Sequence of chain 1.D:
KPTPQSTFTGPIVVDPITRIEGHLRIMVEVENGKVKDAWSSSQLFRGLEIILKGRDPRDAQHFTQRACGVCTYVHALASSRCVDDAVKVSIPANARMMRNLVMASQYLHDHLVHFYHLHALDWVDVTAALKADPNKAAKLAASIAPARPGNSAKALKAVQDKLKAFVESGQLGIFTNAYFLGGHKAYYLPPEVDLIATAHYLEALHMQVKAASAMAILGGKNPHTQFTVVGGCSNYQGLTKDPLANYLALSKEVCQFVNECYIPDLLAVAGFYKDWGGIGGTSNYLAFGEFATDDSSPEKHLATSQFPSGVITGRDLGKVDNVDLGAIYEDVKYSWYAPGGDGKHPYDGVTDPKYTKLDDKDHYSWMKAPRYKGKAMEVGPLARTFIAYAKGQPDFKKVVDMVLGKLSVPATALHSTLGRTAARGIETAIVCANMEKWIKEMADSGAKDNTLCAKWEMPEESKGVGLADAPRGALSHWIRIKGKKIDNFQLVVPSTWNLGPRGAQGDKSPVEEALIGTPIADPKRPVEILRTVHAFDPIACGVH

Binding-site contacts:
Ligand atom N1 contacts residue ARG476 of chain 1.D at 3.6 Å.
Ligand atom C1 contacts residue NI1 of chain 1.Q at 3.7 Å.
Ligand atom C3 contacts residue HIS79 of chain 1.D at 3.5 Å.
Ligand atom N2 contacts residue ALA474 of chain 1.D at 3.4 Å.
Ligand atom N2 contacts residue CYS75 of chain 1.D at 3.4 Å.
Ligand atom C1 contacts residue PRO498 of chain 1.D at 3.5 Å (hydrophobic).
Ligand atom C3 contacts residue ALA474 of chain 1.D at 4.1 Å (hydrophobic).
Ligand atom N1 contacts residue CSO543 of chain 1.D at 3.9 Å.
Ligand atom N1 contacts residue CYS546 of chain 1.D at 3.5 Å.
Ligand atom N2 contacts residue PRO475 of chain 1.D at 3.4 Å.
Ligand atom O3 contacts residue VAL497 of chain 1.D at 3.3 Å.
Ligand atom C2 contacts residue NI1 of chain 1.Q at 3.8 Å.
Ligand atom N2 contacts residue ARG476 of chain 1.D at 2.9 Å (salt-bridge).
Ligand atom C1 contacts residue CYS75 of chain 1.D at 4.1 Å (hydrophobic).
Ligand atom C2 contacts residue ALA474 of chain 1.D at 3.8 Å (hydrophobic).
Ligand atom C1 contacts residue CYS546 of chain 1.D at 3.1 Å (hydrophobic).
Ligand atom FE contacts residue NI1 of chain 1.Q at 2.6 Å.
Ligand atom O3 contacts residue VAL78 of chain 1.D at 3.6 Å.
Ligand atom C1 contacts residue CSO543 of chain 1.D at 3.8 Å.
Ligand atom O3 contacts residue PRO498 of chain 1.D at 3.4 Å.
Ligand atom C3 contacts residue CYS75 of chain 1.D at 3.2 Å (hydrophobic).
Ligand atom O3 contacts residue LEU479 of chain 1.D at 3.5 Å.
Ligand atom C2 contacts residue ARG476 of chain 1.D at 3.3 Å.
Ligand atom O3 contacts residue CYS546 of chain 1.D at 4.0 Å.
Ligand atom FE contacts residue CYS75 of chain 1.D at 2.2 Å.
Ligand atom O3 contacts residue CYS75 of chain 1.D at 4.1 Å.
Ligand atom N1 contacts residue PRO498 of chain 1.D at 3.3 Å.
Ligand atom O3 contacts residue ALA474 of chain 1.D at 3.7 Å.
Ligand atom C3 contacts residue CYS546 of chain 1.D at 3.1 Å (hydrophobic).
Ligand atom FE contacts residue CYS546 of chain 1.D at 2.3 Å.
Ligand atom C3 contacts residue VAL497 of chain 1.D at 3.4 Å (hydrophobic).
Ligand atom N1 contacts residue VAL497 of chain 1.D at 3.6 Å.
Ligand atom N1 contacts residue SER499 of chain 1.D at 2.9 Å (h-bond).
Ligand atom C1 contacts residue SER499 of chain 1.D at 3.9 Å.
Ligand atom C2 contacts residue CYS75 of chain 1.D at 3.0 Å (hydrophobic).
Ligand atom C3 contacts residue PRO498 of chain 1.D at 3.7 Å (hydrophobic).
Ligand atom C3 contacts residue VAL78 of chain 1.D at 3.8 Å (hydrophobic).
Ligand atom O3 contacts residue HIS79 of chain 1.D at 3.5 Å (h-bond).
Ligand atom C1 contacts residue ARG476 of chain 1.D at 3.5 Å.
Ligand atom C1 contacts residue VAL497 of chain 1.D at 3.6 Å (hydrophobic).

A small-molecule ligand and the protein it binds are described below.
Small molecule (SMILES): N#C[Fe](=C=O)C#N